Binding-site contacts:
Ligand atom O1 contacts residue VAL323 of chain 1.B at 4.1 Å.
Ligand atom C1 contacts residue LEU301 of chain 1.B at 4.5 Å (hydrophobic).
Ligand atom C1 contacts residue 4I11 of chain 1.BA at 3.4 Å.
Ligand atom C2 contacts residue 6NA1 of chain 1.U at 4.3 Å.
Ligand atom C2 contacts residue 4I11 of chain 1.BA at 3.5 Å.
Ligand atom O1 contacts residue 4I11 of chain 1.BA at 4.4 Å.
Ligand atom O2 contacts residue LEU32 of chain 1.B at 4.1 Å.
Ligand atom C1 contacts residue VAL364 of chain 1.B at 4.1 Å (hydrophobic).
Ligand atom C3 contacts residue VAL364 of chain 1.B at 4.2 Å (hydrophobic).
Ligand atom C4 contacts residue LEU32 of chain 1.B at 4.3 Å (hydrophobic).
Ligand atom C4 contacts residue 4I11 of chain 1.BA at 4.1 Å.
Ligand atom O1 contacts residue LEU32 of chain 1.B at 4.5 Å.
Ligand atom O2 contacts residue 4I11 of chain 1.BA at 3.7 Å.
Ligand atom C4 contacts residue 6NA1 of chain 1.U at 4.2 Å.
Ligand atom C1 contacts residue PHE299 of chain 1.B at 4.0 Å (hydrophobic).
Ligand atom C3 contacts residue 4I11 of chain 1.BA at 3.4 Å.
Ligand atom O1 contacts residue 6NA1 of chain 1.U at 3.0 Å.
Ligand atom O2 contacts residue HIS363 of chain 1.B at 4.5 Å.
Ligand atom C3 contacts residue MET302 of chain 1.B at 4.3 Å (hydrophobic).
Ligand atom C4 contacts residue VAL323 of chain 1.B at 4.5 Å (hydrophobic).

Sequence of chain 1.B:
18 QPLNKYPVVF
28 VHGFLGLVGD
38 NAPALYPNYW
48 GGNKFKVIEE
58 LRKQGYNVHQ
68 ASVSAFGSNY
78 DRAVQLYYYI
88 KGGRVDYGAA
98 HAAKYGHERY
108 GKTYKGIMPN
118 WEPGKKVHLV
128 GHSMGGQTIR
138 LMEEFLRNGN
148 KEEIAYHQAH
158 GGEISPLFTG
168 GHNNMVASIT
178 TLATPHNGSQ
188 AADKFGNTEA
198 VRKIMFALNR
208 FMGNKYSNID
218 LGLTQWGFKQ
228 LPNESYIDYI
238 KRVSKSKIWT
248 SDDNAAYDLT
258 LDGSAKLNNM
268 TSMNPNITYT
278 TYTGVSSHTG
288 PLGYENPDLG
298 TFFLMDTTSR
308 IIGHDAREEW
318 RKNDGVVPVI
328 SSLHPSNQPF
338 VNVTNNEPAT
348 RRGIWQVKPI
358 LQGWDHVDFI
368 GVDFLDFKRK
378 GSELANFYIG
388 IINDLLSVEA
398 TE

A small-molecule ligand and the protein it binds are described below.
Small molecule (SMILES): CCCC(=O)O